The protein below binds the small molecule below.
Small molecule (SMILES): CC(=O)N[C@@H]1[C@@H](O)[C@H](O)[C@@H](CO)O[C@H]1O

Sequence of chain 1.B:
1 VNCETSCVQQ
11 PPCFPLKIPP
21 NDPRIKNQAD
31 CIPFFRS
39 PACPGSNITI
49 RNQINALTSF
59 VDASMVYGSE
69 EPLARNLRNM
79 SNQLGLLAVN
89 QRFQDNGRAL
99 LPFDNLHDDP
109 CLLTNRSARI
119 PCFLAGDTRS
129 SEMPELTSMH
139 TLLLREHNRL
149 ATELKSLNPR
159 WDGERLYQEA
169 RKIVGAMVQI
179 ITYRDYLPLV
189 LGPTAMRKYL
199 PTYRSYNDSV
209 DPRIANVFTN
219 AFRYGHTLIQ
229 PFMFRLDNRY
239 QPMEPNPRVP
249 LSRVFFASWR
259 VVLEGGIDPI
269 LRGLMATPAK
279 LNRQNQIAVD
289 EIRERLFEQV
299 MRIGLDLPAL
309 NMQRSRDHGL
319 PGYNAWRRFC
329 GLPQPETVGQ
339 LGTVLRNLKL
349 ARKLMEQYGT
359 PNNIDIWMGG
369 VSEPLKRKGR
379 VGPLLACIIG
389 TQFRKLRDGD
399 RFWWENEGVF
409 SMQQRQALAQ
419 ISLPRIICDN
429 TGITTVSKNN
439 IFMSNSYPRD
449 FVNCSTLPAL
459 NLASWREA

Binding-site contacts:
Ligand atom C4 contacts residue ASN113 of chain 1.B at 4.2 Å.
Ligand atom C7 contacts residue ASN113 of chain 1.B at 3.6 Å.
Ligand atom C4 contacts residue TRP257 of chain 1.B at 4.5 Å (hydrophobic).
Ligand atom O6 contacts residue SER115 of chain 1.B at 4.0 Å.
Ligand atom O6 contacts residue LEU261 of chain 1.B at 3.7 Å.
Ligand atom C5 contacts residue SER115 of chain 1.B at 4.0 Å.
Ligand atom O5 contacts residue SER115 of chain 1.B at 3.9 Å.
Ligand atom C1 contacts residue ASN113 of chain 1.B at 1.4 Å.
Ligand atom O7 contacts residue ASN113 of chain 1.B at 3.9 Å.
Ligand atom O6 contacts residue ALA116 of chain 1.B at 3.4 Å.
Ligand atom C6 contacts residue LEU261 of chain 1.B at 3.8 Å (hydrophobic).
Ligand atom C2 contacts residue TRP257 of chain 1.B at 3.6 Å (hydrophobic).
Ligand atom C1 contacts residue SER115 of chain 1.B at 3.8 Å.
Ligand atom O5 contacts residue ASN113 of chain 1.B at 2.4 Å (h-bond).
Ligand atom N2 contacts residue TRP257 of chain 1.B at 4.2 Å.
Ligand atom C7 contacts residue TRP257 of chain 1.B at 3.9 Å (hydrophobic).
Ligand atom C2 contacts residue ASN113 of chain 1.B at 2.5 Å.
Ligand atom C1 contacts residue TRP257 of chain 1.B at 3.9 Å (hydrophobic).
Ligand atom O7 contacts residue TRP257 of chain 1.B at 3.1 Å.
Ligand atom O5 contacts residue TRP257 of chain 1.B at 3.7 Å.
Ligand atom C5 contacts residue ASN113 of chain 1.B at 3.6 Å.
Ligand atom C1 contacts residue ALA116 of chain 1.B at 4.5 Å (hydrophobic).
Ligand atom C3 contacts residue ASN113 of chain 1.B at 3.8 Å.
Ligand atom O5 contacts residue ALA116 of chain 1.B at 3.7 Å.
Ligand atom N2 contacts residue ASN113 of chain 1.B at 2.9 Å (h-bond).
Ligand atom C6 contacts residue ALA116 of chain 1.B at 4.3 Å (hydrophobic).